Sequence of chain 1.E:
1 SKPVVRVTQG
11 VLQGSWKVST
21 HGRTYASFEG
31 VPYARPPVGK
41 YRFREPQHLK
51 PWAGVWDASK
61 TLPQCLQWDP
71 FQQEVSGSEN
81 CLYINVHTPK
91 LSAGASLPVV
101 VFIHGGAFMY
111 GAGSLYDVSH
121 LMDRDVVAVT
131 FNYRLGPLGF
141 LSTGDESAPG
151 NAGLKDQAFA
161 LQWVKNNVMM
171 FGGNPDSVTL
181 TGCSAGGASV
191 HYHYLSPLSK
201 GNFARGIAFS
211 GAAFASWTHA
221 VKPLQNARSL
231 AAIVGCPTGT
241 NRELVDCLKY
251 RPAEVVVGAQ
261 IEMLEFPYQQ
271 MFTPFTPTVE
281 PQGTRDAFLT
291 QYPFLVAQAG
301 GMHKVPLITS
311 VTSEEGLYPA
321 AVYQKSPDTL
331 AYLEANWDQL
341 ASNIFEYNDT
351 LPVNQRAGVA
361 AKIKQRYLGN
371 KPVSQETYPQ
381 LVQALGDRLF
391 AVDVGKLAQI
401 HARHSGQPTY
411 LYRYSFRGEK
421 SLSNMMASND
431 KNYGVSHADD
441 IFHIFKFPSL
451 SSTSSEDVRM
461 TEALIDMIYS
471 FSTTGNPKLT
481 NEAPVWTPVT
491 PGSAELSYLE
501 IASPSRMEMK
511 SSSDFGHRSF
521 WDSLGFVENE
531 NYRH

The protein below binds the small molecule below.
Small molecule (SMILES): CC(=O)N[C@H]1[C@H](O[C@H]2[C@H](O)[C@@H](NC(C)=O)CO[C@@H]2CO)O[C@H](CO)[C@@H](O[C@@H]2O[C@H](CO)[C@@H](O)[C@H](O[C@H]3O[C@H](CO)[C@@H](O)[C@H](O)[C@@H]3O[C@H]3O[C@H](CO)[C@@H](O)[C@H](O)[C@@H]3O)[C@@H]2O)[C@@H]1O

Binding-site contacts:
Ligand atom C2 contacts residue ASN348 of chain 1.E at 2.5 Å.
Ligand atom C1 contacts residue ASN348 of chain 1.E at 1.4 Å.
Ligand atom O5 contacts residue GLN225 of chain 1.E at 4.0 Å.
Ligand atom O6 contacts residue SER229 of chain 1.E at 3.4 Å.
Ligand atom O5 contacts residue ARG356 of chain 1.E at 3.5 Å (salt-bridge).
Ligand atom C4 contacts residue THR238 of chain 1.E at 3.7 Å.
Ligand atom C6 contacts residue ARG228 of chain 1.E at 3.3 Å.
Ligand atom C3 contacts residue LEU264 of chain 1.E at 3.8 Å (hydrophobic).
Ligand atom O3 contacts residue GLN225 of chain 1.E at 3.8 Å.
Ligand atom O4 contacts residue ALA232 of chain 1.E at 3.7 Å.
Ligand atom C3 contacts residue ASN348 of chain 1.E at 3.8 Å.
Ligand atom C6 contacts residue ARG356 of chain 1.E at 3.8 Å.
Ligand atom C7 contacts residue LEU264 of chain 1.E at 3.8 Å (hydrophobic).
Ligand atom O7 contacts residue ASP349 of chain 1.E at 3.2 Å (salt-bridge).
Ligand atom C5 contacts residue ASN348 of chain 1.E at 3.6 Å.
Ligand atom O7 contacts residue ASN226 of chain 1.E at 3.3 Å (h-bond).
Ligand atom C6 contacts residue ALA232 of chain 1.E at 3.9 Å (hydrophobic).
Ligand atom O5 contacts residue LEU264 of chain 1.E at 4.0 Å.
Ligand atom C2 contacts residue GLN225 of chain 1.E at 4.0 Å.
Ligand atom C8 contacts residue GLU265 of chain 1.E at 3.9 Å.
Ligand atom N2 contacts residue LEU264 of chain 1.E at 3.0 Å (h-bond).
Ligand atom C8 contacts residue LEU264 of chain 1.E at 3.6 Å (hydrophobic).
Ligand atom O5 contacts residue ASN348 of chain 1.E at 2.3 Å (h-bond).
Ligand atom N2 contacts residue ASN348 of chain 1.E at 3.0 Å (h-bond).
Ligand atom O7 contacts residue ASN348 of chain 1.E at 3.2 Å (h-bond).
Ligand atom C4 contacts residue GLN225 of chain 1.E at 3.9 Å.
Ligand atom C2 contacts residue ASP349 of chain 1.E at 4.0 Å.
Ligand atom C8 contacts residue PRO274 of chain 1.E at 3.9 Å (hydrophobic).
Ligand atom C1 contacts residue ASP349 of chain 1.E at 3.8 Å.
Ligand atom C6 contacts residue SER229 of chain 1.E at 3.9 Å.
Ligand atom C5 contacts residue GLU265 of chain 1.E at 3.6 Å.
Ligand atom C1 contacts residue GLN225 of chain 1.E at 3.6 Å.
Ligand atom O4 contacts residue THR238 of chain 1.E at 2.8 Å (h-bond).
Ligand atom O6 contacts residue SER229 of chain 1.E at 3.6 Å.
Ligand atom C7 contacts residue ASN226 of chain 1.E at 3.7 Å.
Ligand atom O6 contacts residue ARG228 of chain 1.E at 3.9 Å.
Ligand atom C2 contacts residue LEU264 of chain 1.E at 3.9 Å (hydrophobic).
Ligand atom O3 contacts residue THR238 of chain 1.E at 3.5 Å (h-bond).
Ligand atom C5 contacts residue ARG356 of chain 1.E at 4.0 Å.
Ligand atom C7 contacts residue ASN348 of chain 1.E at 3.3 Å.